Sequence of chain 1.B:
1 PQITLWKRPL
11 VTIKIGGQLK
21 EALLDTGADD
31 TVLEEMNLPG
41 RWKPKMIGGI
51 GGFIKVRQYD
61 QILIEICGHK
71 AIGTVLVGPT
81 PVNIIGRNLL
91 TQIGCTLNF

Sequence of chain 1.A:
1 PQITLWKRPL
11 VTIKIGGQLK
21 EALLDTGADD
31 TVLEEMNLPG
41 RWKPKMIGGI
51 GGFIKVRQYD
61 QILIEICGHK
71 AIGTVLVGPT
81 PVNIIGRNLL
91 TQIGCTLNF

The small molecule below binds the protein below.
Small molecule (SMILES): CC(C)CC=O.CC(C)C[C@H](N)[C@@H](O)CC(=O)O.CC(C)C[C@H](N)[C@@H](O)CC=O.CC(C)[C@H](N)C(=O)N[C@H](C=O)C(C)C.C[C@H](N)C=O

Binding-site contacts:
Ligand atom OH contacts residue ASP25 of chain 1.B at 2.6 Å (salt-bridge).
Ligand atom O contacts residue GLY48 of chain 1.A at 3.6 Å (h-bond).
Ligand atom CB contacts residue GLY27 of chain 1.A at 3.6 Å.
Ligand atom N contacts residue ASP29 of chain 1.A at 2.6 Å (salt-bridge).
Ligand atom CB contacts residue ASP25 of chain 1.B at 3.2 Å.
Ligand atom N contacts residue GLY48 of chain 1.A at 2.7 Å (h-bond).
Ligand atom N contacts residue GLY48 of chain 1.B at 2.6 Å (h-bond).
Ligand atom CB contacts residue GLY48 of chain 1.A at 3.5 Å.
Ligand atom O contacts residue ASP29 of chain 1.B at 2.9 Å (salt-bridge).
Ligand atom CH contacts residue ASP25 of chain 1.A at 3.6 Å.
Ligand atom N contacts residue ALA28 of chain 1.B at 3.5 Å.
Ligand atom CM contacts residue ASP30 of chain 1.B at 3.3 Å.
Ligand atom OH contacts residue GLY48 of chain 1.B at 2.7 Å (h-bond).
Ligand atom O contacts residue ALA28 of chain 1.B at 3.4 Å.
Ligand atom CG1 contacts residue ILE84 of chain 1.A at 3.5 Å (hydrophobic).
Ligand atom CM contacts residue ASP25 of chain 1.A at 3.5 Å.
Ligand atom O contacts residue GLY48 of chain 1.A at 3.0 Å (h-bond).
Ligand atom N contacts residue GLY27 of chain 1.B at 2.8 Å (h-bond).
Ligand atom O contacts residue ASP30 of chain 1.B at 2.6 Å (salt-bridge).
Ligand atom O contacts residue ILE47 of chain 1.A at 3.4 Å.
Ligand atom O contacts residue ALA28 of chain 1.A at 3.4 Å.
Ligand atom C contacts residue ASP30 of chain 1.B at 3.3 Å.
Ligand atom CG2 contacts residue ILE47 of chain 1.A at 3.4 Å (hydrophobic).
Ligand atom CM contacts residue GLY27 of chain 1.B at 3.6 Å.
Ligand atom CH contacts residue ASP25 of chain 1.B at 3.3 Å.
Ligand atom N contacts residue GLY27 of chain 1.A at 2.8 Å (h-bond).
Ligand atom CM contacts residue ASP29 of chain 1.B at 3.3 Å.
Ligand atom O contacts residue ILE47 of chain 1.B at 3.5 Å.
Ligand atom C contacts residue GLY48 of chain 1.A at 3.3 Å.
Ligand atom C contacts residue ILE47 of chain 1.A at 3.5 Å (hydrophobic).
Ligand atom CA contacts residue GLY48 of chain 1.A at 3.1 Å.
Ligand atom O contacts residue GLY49 of chain 1.A at 3.1 Å.
Ligand atom C contacts residue ASP29 of chain 1.B at 3.5 Å.
Ligand atom O contacts residue GLY27 of chain 1.B at 3.3 Å (h-bond).
Ligand atom O contacts residue ASP29 of chain 1.A at 3.0 Å (salt-bridge).
Ligand atom CG2 contacts residue ASP30 of chain 1.A at 3.5 Å.
Ligand atom OH contacts residue GLY27 of chain 1.A at 3.6 Å (h-bond).
Ligand atom OH contacts residue ASP25 of chain 1.A at 2.6 Å (salt-bridge).
Ligand atom CA contacts residue GLY48 of chain 1.B at 3.5 Å.
Ligand atom CG2 contacts residue ARG8 of chain 1.B at 3.5 Å.